Binding-site contacts:
Ligand atom C2' contacts residue TYR19 of chain 1.A at 3.7 Å (hydrophobic).
Ligand atom O3G contacts residue LYS13 of chain 1.A at 3.0 Å (salt-bridge).
Ligand atom O3A contacts residue LYS14 of chain 1.A at 3.5 Å.
Ligand atom C3B contacts residue LYS14 of chain 1.A at 3.2 Å.
Ligand atom C1' contacts residue TYR186 of chain 1.A at 3.4 Å (hydrophobic).
Ligand atom C8 contacts residue TYR19 of chain 1.A at 3.5 Å (hydrophobic).
Ligand atom O1B contacts residue SER18 of chain 1.A at 2.8 Å (h-bond).
Ligand atom PG contacts residue MG1 of chain 1.K at 3.1 Å.
Ligand atom O1G contacts residue LYS13 of chain 1.A at 2.4 Å (salt-bridge).
Ligand atom N3 contacts residue TYR186 of chain 1.A at 3.7 Å.
Ligand atom O2A contacts residue SER18 of chain 1.A at 3.0 Å (h-bond).
Ligand atom PG contacts residue LYS13 of chain 1.A at 3.3 Å.
Ligand atom C5 contacts residue TYR19 of chain 1.A at 3.4 Å (hydrophobic).
Ligand atom O3A contacts residue GLY16 of chain 1.A at 3.3 Å (h-bond).
Ligand atom O2B contacts residue ARG12 of chain 1.A at 3.2 Å (salt-bridge).
Ligand atom C8 contacts residue GLY16 of chain 1.A at 3.6 Å.
Ligand atom C3B contacts residue MG1 of chain 1.K at 3.6 Å.
Ligand atom C5 contacts residue TYR186 of chain 1.A at 3.7 Å (hydrophobic).
Ligand atom O1G contacts residue GLN138 of chain 1.A at 2.9 Å (h-bond).
Ligand atom PB contacts residue MG1 of chain 1.K at 3.2 Å.
Ligand atom O1B contacts residue MG1 of chain 1.K at 1.9 Å.
Ligand atom N7 contacts residue TYR186 of chain 1.A at 3.5 Å.
Ligand atom N7 contacts residue TYR19 of chain 1.A at 3.2 Å.
Ligand atom N6 contacts residue ILE204 of chain 1.A at 2.9 Å (h-bond).
Ligand atom C6 contacts residue ILE204 of chain 1.A at 3.7 Å (hydrophobic).
Ligand atom O2B contacts residue LYS17 of chain 1.A at 2.6 Å (salt-bridge).
Ligand atom N9 contacts residue TYR186 of chain 1.A at 3.4 Å.
Ligand atom O1B contacts residue LYS17 of chain 1.A at 3.7 Å.
Ligand atom O2A contacts residue GLY16 of chain 1.A at 3.1 Å.
Ligand atom O2G contacts residue MG1 of chain 1.K at 1.7 Å.
Ligand atom O2A contacts residue LYS17 of chain 1.A at 3.4 Å (salt-bridge).
Ligand atom O2A contacts residue TYR19 of chain 1.A at 2.5 Å (h-bond).
Ligand atom C6 contacts residue TYR19 of chain 1.A at 3.5 Å (hydrophobic).
Ligand atom O2B contacts residue SER15 of chain 1.A at 3.7 Å.
Ligand atom C8 contacts residue TYR186 of chain 1.A at 3.4 Å (hydrophobic).
Ligand atom O4' contacts residue TYR186 of chain 1.A at 3.3 Å (h-bond).
Ligand atom PB contacts residue LYS14 of chain 1.A at 3.5 Å.
Ligand atom O2B contacts residue LYS13 of chain 1.A at 3.6 Å.
Ligand atom C4 contacts residue TYR186 of chain 1.A at 3.6 Å (hydrophobic).
Ligand atom O2B contacts residue LYS14 of chain 1.A at 3.0 Å (salt-bridge).

Sequence of chain 1.A:
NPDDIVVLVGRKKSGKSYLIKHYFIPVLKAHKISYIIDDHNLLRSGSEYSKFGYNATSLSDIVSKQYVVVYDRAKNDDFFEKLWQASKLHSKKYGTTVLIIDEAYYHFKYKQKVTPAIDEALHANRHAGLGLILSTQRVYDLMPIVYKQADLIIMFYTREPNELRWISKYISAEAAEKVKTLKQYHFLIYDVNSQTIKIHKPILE

This small molecule binds to this protein.
Small molecule (SMILES): Nc1ncnc2c1ncn2[C@@H]1O[C@H](CO[P](=O)(O)O[P](=O)(O)CP(=O)(O)O)[C@@H](O)[C@H]1O